Binding-site contacts:
Ligand atom O contacts residue GLY33 of chain 1.A at 3.2 Å (h-bond).
Ligand atom O contacts residue LYS101 of chain 1.A at 3.2 Å (salt-bridge).
Ligand atom OD1 contacts residue EDO1 of chain 1.K at 2.7 Å (h-bond).
Ligand atom CB contacts residue SER113 of chain 1.A at 3.6 Å.
Ligand atom N contacts residue ASN31 of chain 1.A at 3.0 Å (h-bond).
Ligand atom CA contacts residue TRP52 of chain 1.A at 3.6 Å (hydrophobic).
Ligand atom CG contacts residue TRP95 of chain 1.B at 3.5 Å (hydrophobic).
Ligand atom O contacts residue PHE53 of chain 1.A at 3.0 Å (h-bond).
Ligand atom C contacts residue ASN31 of chain 1.A at 3.7 Å.
Ligand atom OD1 contacts residue PHE32 of chain 1.A at 3.4 Å.
Ligand atom ND2 contacts residue ALA99 of chain 1.A at 3.5 Å (h-bond).
Ligand atom CA contacts residue EDO1 of chain 1.K at 3.6 Å.
Ligand atom C contacts residue PHE53 of chain 1.A at 3.6 Å (hydrophobic).
Ligand atom CD contacts residue TYR114 of chain 1.A at 3.7 Å (hydrophobic).
Ligand atom CB contacts residue ASN31 of chain 1.A at 3.8 Å.
Ligand atom CA contacts residue TYR114 of chain 1.A at 3.5 Å (hydrophobic).
Ligand atom N contacts residue SER113 of chain 1.A at 3.4 Å (h-bond).
Ligand atom CG contacts residue ALA99 of chain 1.A at 3.5 Å (hydrophobic).
Ligand atom CG contacts residue EDO1 of chain 1.K at 3.6 Å.
Ligand atom O contacts residue PHE53 of chain 1.A at 3.7 Å.
Ligand atom CB contacts residue TRP52 of chain 1.A at 3.6 Å (hydrophobic).
Ligand atom OD1 contacts residue TYR114 of chain 1.A at 3.4 Å.
Ligand atom CG1 contacts residue ASN31 of chain 1.A at 3.5 Å.
Ligand atom CG contacts residue TYR94 of chain 1.B at 3.7 Å (hydrophobic).
Ligand atom CB contacts residue ASN31 of chain 1.A at 3.5 Å.
Ligand atom ND2 contacts residue PHE32 of chain 1.A at 3.7 Å.
Ligand atom ND2 contacts residue TYR91 of chain 1.B at 2.9 Å (h-bond).
Ligand atom O contacts residue TYR108 of chain 1.A at 3.5 Å.
Ligand atom CB contacts residue TYR114 of chain 1.A at 3.4 Å (hydrophobic).
Ligand atom OD1 contacts residue TYR94 of chain 1.B at 2.9 Å (h-bond).
Ligand atom ND2 contacts residue TYR114 of chain 1.A at 3.3 Å (h-bond).
Ligand atom CB contacts residue TRP95 of chain 1.B at 3.6 Å (hydrophobic).
Ligand atom ND2 contacts residue TYR94 of chain 1.B at 2.9 Å (h-bond).
Ligand atom CG contacts residue TYR114 of chain 1.A at 3.1 Å (hydrophobic).
Ligand atom OD1 contacts residue ALA99 of chain 1.A at 3.4 Å.
Ligand atom CA contacts residue ASN31 of chain 1.A at 3.5 Å.
Ligand atom O contacts residue TRP52 of chain 1.A at 3.6 Å (h-bond).
Ligand atom ND2 contacts residue TRP95 of chain 1.B at 3.3 Å (h-bond).
Ligand atom OD1 contacts residue GLY33 of chain 1.A at 2.8 Å (h-bond).
Ligand atom O contacts residue TYR114 of chain 1.A at 3.3 Å (h-bond).

Sequence of chain 1.A:
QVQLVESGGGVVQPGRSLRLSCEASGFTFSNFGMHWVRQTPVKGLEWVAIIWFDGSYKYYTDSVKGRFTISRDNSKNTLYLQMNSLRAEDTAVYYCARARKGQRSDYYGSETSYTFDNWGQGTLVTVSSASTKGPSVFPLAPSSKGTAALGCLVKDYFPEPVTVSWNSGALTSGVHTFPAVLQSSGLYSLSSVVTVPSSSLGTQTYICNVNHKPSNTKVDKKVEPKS

This protein binds this small molecule.
Small molecule (SMILES): CC(C)[C@H](NC(=O)[C@H](CC(N)=O)NC(=O)[C@@H]1CCCN1C(=O)[C@H](CC(N)=O)NC(=O)[C@H](C)NC(=O)[C@@H](N)CC(N)=O)C(=O)N[C@@H](C)C(=O)N1CCC[C@H]1C=O

Sequence of chain 1.B:
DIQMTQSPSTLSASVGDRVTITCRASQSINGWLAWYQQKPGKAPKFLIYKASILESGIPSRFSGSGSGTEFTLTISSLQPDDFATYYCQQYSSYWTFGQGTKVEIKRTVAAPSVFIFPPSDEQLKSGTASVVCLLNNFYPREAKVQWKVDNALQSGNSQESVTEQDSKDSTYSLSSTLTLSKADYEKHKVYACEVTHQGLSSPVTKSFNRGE